The protein below binds the small molecule below.
Small molecule (SMILES): Cc1c(NC(=O)c2ccc(C(C)(C)C)cc2)cccc1-c1nc(Nc2ccc(C(=O)N3CCOCC3)cc2)c2[nH]cnc2n1

Binding-site contacts:
Ligand atom C32 contacts residue TYR157 of chain 1.A at 3.5 Å (hydrophobic).
Ligand atom C24 contacts residue ASP145 of chain 1.A at 3.5 Å.
Ligand atom C16 contacts residue VAL22 of chain 1.A at 3.7 Å (hydrophobic).
Ligand atom N3 contacts residue THR80 of chain 1.A at 3.7 Å.
Ligand atom O1 contacts residue LYS36 of chain 1.A at 2.9 Å (salt-bridge).
Ligand atom C19 contacts residue ASP145 of chain 1.A at 3.7 Å.
Ligand atom C15 contacts residue VAL22 of chain 1.A at 3.8 Å (hydrophobic).
Ligand atom C7 contacts residue GLY86 of chain 1.A at 3.6 Å.
Ligand atom C5 contacts residue LEU134 of chain 1.A at 3.7 Å (hydrophobic).
Ligand atom C7 contacts residue MET83 of chain 1.A at 3.1 Å (hydrophobic).
Ligand atom C7 contacts residue TYR82 of chain 1.A at 3.7 Å (hydrophobic).
Ligand atom C23 contacts residue ASN132 of chain 1.A at 3.4 Å.
Ligand atom C2 contacts residue ALA34 of chain 1.A at 3.6 Å (hydrophobic).
Ligand atom C34 contacts residue ASP127 of chain 1.A at 3.8 Å.
Ligand atom C6 contacts residue GLY86 of chain 1.A at 3.6 Å.
Ligand atom C21 contacts residue GLN18 of chain 1.A at 3.7 Å.
Ligand atom N3 contacts residue ALA34 of chain 1.A at 3.2 Å.
Ligand atom C8 contacts residue ALA84 of chain 1.A at 3.3 Å (hydrophobic).
Ligand atom C7 contacts residue ALA84 of chain 1.A at 3.5 Å (hydrophobic).
Ligand atom C2 contacts residue LEU134 of chain 1.A at 3.5 Å (hydrophobic).
Ligand atom C20 contacts residue PHE19 of chain 1.A at 3.7 Å (hydrophobic).
Ligand atom N4 contacts residue MET83 of chain 1.A at 2.9 Å (h-bond).
Ligand atom C33 contacts residue LEU148 of chain 1.A at 3.7 Å (hydrophobic).
Ligand atom O1 contacts residue VAL22 of chain 1.A at 3.5 Å.
Ligand atom N5 contacts residue MET83 of chain 1.A at 3.0 Å (h-bond).
Ligand atom C15 contacts residue THR16 of chain 1.A at 3.7 Å.
Ligand atom C26 contacts residue ASP145 of chain 1.A at 3.5 Å.
Ligand atom C18 contacts residue LYS36 of chain 1.A at 3.6 Å.
Ligand atom C17 contacts residue VAL22 of chain 1.A at 3.7 Å (hydrophobic).
Ligand atom N3 contacts residue LEU134 of chain 1.A at 3.4 Å.
Ligand atom C21 contacts residue PHE19 of chain 1.A at 3.6 Å (hydrophobic).
Ligand atom N4 contacts residue ALA34 of chain 1.A at 3.8 Å.
Ligand atom C10 contacts residue LEU14 of chain 1.A at 3.7 Å (hydrophobic).
Ligand atom C5 contacts residue ALA34 of chain 1.A at 3.3 Å (hydrophobic).
Ligand atom C5 contacts residue MET83 of chain 1.A at 3.4 Å (hydrophobic).
Ligand atom C5 contacts residue GLU81 of chain 1.A at 3.0 Å.
Ligand atom C29 contacts residue ASN85 of chain 1.A at 3.7 Å.
Ligand atom C30 contacts residue ASN85 of chain 1.A at 3.6 Å.
Ligand atom C33 contacts residue SER149 of chain 1.A at 3.6 Å.
Ligand atom C6 contacts residue MET83 of chain 1.A at 3.4 Å (hydrophobic).

Sequence of chain 1.A:
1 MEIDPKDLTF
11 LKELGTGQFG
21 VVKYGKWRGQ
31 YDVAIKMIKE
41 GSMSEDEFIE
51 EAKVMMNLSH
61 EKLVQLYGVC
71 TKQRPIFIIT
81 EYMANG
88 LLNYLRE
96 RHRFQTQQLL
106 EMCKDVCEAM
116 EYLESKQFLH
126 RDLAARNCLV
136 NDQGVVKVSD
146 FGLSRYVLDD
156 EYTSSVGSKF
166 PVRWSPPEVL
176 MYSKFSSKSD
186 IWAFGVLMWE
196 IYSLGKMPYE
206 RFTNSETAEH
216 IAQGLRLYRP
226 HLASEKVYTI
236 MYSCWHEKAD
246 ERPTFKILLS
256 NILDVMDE